This protein binds this small molecule.
Small molecule (SMILES): CC(=O)N[C@@H]1[C@@H](O)[C@H](O)[C@@H](CO)O[C@H]1O

Binding-site contacts:
Ligand atom C8 contacts residue GLY95 of chain 1.A at 4.1 Å.
Ligand atom C8 contacts residue ASN94 of chain 1.A at 3.3 Å.
Ligand atom C4 contacts residue ASN94 of chain 1.A at 4.2 Å.
Ligand atom C1 contacts residue ASN94 of chain 1.A at 1.4 Å.
Ligand atom O7 contacts residue GLY95 of chain 1.A at 3.5 Å.
Ligand atom C7 contacts residue GLY95 of chain 1.A at 4.1 Å.
Ligand atom O5 contacts residue TRP92 of chain 1.A at 4.1 Å.
Ligand atom N2 contacts residue ASN94 of chain 1.A at 3.0 Å (h-bond).
Ligand atom C3 contacts residue ASN94 of chain 1.A at 3.8 Å.
Ligand atom C2 contacts residue ASN94 of chain 1.A at 2.5 Å.
Ligand atom C7 contacts residue ASN94 of chain 1.A at 3.2 Å.
Ligand atom O7 contacts residue ASN94 of chain 1.A at 3.5 Å (h-bond).
Ligand atom C5 contacts residue ASN94 of chain 1.A at 3.6 Å.
Ligand atom O5 contacts residue ASN94 of chain 1.A at 2.3 Å (h-bond).

Sequence of chain 1.A:
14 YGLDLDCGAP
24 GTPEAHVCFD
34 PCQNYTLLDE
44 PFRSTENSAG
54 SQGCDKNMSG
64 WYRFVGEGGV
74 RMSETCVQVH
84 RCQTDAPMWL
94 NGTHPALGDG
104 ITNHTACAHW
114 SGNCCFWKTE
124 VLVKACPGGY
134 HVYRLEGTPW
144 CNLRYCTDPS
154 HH